Sequence of chain 1.C:
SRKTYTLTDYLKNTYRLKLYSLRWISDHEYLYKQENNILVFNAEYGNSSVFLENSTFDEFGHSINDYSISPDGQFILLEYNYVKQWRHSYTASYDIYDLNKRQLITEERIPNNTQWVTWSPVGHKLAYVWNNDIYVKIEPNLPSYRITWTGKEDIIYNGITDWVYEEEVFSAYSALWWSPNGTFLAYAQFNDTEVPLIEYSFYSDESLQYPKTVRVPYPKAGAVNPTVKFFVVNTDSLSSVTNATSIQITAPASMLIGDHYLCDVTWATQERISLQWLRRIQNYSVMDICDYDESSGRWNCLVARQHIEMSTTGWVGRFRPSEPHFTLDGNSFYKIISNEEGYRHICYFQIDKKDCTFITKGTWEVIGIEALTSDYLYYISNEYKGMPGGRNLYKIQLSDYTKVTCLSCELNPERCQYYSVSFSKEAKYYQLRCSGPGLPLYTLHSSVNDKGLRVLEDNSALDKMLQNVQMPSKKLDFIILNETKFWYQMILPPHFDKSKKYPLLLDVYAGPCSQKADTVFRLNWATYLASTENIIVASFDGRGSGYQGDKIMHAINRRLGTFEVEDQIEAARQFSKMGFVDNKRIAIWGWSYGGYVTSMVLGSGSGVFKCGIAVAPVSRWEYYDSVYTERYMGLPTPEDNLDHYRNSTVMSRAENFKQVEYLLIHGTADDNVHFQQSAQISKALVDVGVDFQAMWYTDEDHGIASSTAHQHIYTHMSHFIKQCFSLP

This protein binds this small molecule.
Small molecule (SMILES): CC(=O)N[C@H]1[C@H](O[C@H]2[C@H](O)[C@@H](NC(C)=O)CO[C@@H]2CO[C@H]2O[C@@H](C)[C@@H](O)[C@@H](O)[C@@H]2O)O[C@H](CO)[C@@H](O)[C@@H]1O

Binding-site contacts:
Ligand atom C8 contacts residue GLU29 of chain 1.C at 3.8 Å.
Ligand atom C2 contacts residue ASN42 of chain 1.C at 4.2 Å.
Ligand atom C2 contacts residue ASN47 of chain 1.C at 2.3 Å.
Ligand atom C8 contacts residue SER49 of chain 1.C at 3.8 Å.
Ligand atom O7 contacts residue SER49 of chain 1.C at 3.2 Å (h-bond).
Ligand atom C1 contacts residue ASN42 of chain 1.C at 4.1 Å.
Ligand atom C7 contacts residue SER49 of chain 1.C at 3.8 Å.
Ligand atom C3 contacts residue ASN47 of chain 1.C at 3.7 Å.
Ligand atom O5 contacts residue ASN47 of chain 1.C at 2.4 Å (h-bond).
Ligand atom O7 contacts residue SER48 of chain 1.C at 3.6 Å.
Ligand atom O3 contacts residue TYR45 of chain 1.C at 3.4 Å.
Ligand atom C4 contacts residue ASN47 of chain 1.C at 4.2 Å.
Ligand atom C5 contacts residue ASN47 of chain 1.C at 3.7 Å.
Ligand atom O7 contacts residue ASN47 of chain 1.C at 3.1 Å (h-bond).
Ligand atom N2 contacts residue ASN47 of chain 1.C at 2.8 Å (h-bond).
Ligand atom N2 contacts residue ASN42 of chain 1.C at 3.7 Å.
Ligand atom C2 contacts residue TYR45 of chain 1.C at 4.2 Å (hydrophobic).
Ligand atom O2 contacts residue TYR45 of chain 1.C at 3.8 Å.
Ligand atom C1 contacts residue ASN47 of chain 1.C at 1.4 Å.
Ligand atom C7 contacts residue ASN47 of chain 1.C at 3.3 Å.
Ligand atom C3 contacts residue ASN42 of chain 1.C at 4.2 Å.
Ligand atom O4 contacts residue TYR45 of chain 1.C at 4.2 Å.